Sequence of chain 1.G:
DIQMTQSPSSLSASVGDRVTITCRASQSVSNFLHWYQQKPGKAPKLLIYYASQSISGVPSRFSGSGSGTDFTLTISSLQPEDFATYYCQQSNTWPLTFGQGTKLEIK

Binding-site contacts:
Ligand atom O3 contacts residue ARG65 of chain 1.F at 4.0 Å.
Ligand atom C3 contacts residue ASN317 of chain 1.B at 3.9 Å.
Ligand atom O7 contacts residue ASN317 of chain 1.B at 4.0 Å.
Ligand atom O6 contacts residue ARG65 of chain 1.F at 4.0 Å.
Ligand atom O3 contacts residue ASP62 of chain 1.F at 3.4 Å.
Ligand atom O7 contacts residue PHE316 of chain 1.B at 4.4 Å.
Ligand atom C8 contacts residue PHE312 of chain 1.B at 3.6 Å (hydrophobic).
Ligand atom O6 contacts residue ASP62 of chain 1.F at 2.7 Å (salt-bridge).
Ligand atom N2 contacts residue ASN317 of chain 1.B at 3.0 Å (h-bond).
Ligand atom C8 contacts residue GLY313 of chain 1.B at 3.6 Å.
Ligand atom C7 contacts residue GLY313 of chain 1.B at 4.3 Å.
Ligand atom C3 contacts residue ASP62 of chain 1.F at 4.4 Å.
Ligand atom C4 contacts residue ASN317 of chain 1.B at 4.2 Å.
Ligand atom C8 contacts residue ASP1 of chain 1.G at 4.5 Å.
Ligand atom C6 contacts residue ASP62 of chain 1.F at 3.5 Å.
Ligand atom C2 contacts residue ASN317 of chain 1.B at 2.5 Å.
Ligand atom O5 contacts residue ASP62 of chain 1.F at 4.2 Å.
Ligand atom C6 contacts residue ARG65 of chain 1.F at 3.8 Å.
Ligand atom C5 contacts residue ASN317 of chain 1.B at 3.7 Å.
Ligand atom C4 contacts residue ARG65 of chain 1.F at 4.2 Å.
Ligand atom N2 contacts residue GLY313 of chain 1.B at 4.2 Å.
Ligand atom C7 contacts residue ASN317 of chain 1.B at 3.7 Å.
Ligand atom O5 contacts residue ASN317 of chain 1.B at 2.4 Å (h-bond).
Ligand atom C1 contacts residue ASN317 of chain 1.B at 1.4 Å.

Sequence of chain 1.F:
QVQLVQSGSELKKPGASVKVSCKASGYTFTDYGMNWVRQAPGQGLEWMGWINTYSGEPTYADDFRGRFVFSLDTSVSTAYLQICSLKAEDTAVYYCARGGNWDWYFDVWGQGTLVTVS

Sequence of chain 1.B:
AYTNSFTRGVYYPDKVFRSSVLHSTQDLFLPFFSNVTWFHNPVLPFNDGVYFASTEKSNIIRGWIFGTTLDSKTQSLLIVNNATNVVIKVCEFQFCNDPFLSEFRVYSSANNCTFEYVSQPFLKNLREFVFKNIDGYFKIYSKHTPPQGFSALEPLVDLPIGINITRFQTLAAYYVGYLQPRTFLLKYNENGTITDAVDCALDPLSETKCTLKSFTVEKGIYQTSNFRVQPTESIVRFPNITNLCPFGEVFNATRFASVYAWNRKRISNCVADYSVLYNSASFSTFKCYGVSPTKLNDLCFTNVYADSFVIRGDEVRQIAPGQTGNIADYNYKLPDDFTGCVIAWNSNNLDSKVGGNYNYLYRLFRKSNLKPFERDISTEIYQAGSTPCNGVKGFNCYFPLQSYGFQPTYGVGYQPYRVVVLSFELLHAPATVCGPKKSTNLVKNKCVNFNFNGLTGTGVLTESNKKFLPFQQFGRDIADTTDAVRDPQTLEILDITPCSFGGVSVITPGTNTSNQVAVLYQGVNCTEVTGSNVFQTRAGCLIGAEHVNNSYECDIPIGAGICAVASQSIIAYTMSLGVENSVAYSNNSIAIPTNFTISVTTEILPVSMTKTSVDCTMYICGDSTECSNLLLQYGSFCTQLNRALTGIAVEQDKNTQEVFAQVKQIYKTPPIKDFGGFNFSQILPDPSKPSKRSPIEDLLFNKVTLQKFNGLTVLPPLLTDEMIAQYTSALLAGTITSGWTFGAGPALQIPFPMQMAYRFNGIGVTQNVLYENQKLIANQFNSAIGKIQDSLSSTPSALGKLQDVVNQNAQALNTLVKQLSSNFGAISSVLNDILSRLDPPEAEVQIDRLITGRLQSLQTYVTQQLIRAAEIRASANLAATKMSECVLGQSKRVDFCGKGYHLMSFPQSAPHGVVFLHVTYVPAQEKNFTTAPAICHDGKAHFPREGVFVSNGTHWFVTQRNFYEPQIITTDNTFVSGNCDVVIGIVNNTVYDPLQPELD

The protein below binds the small molecule below.
Small molecule (SMILES): CC(=O)N[C@H]1[C@H](O[C@H]2[C@H](O)[C@@H](NC(C)=O)CO[C@@H]2CO)O[C@H](CO)[C@@H](O[C@@H]2O[C@H](CO)[C@@H](O)[C@H](O)[C@@H]2O)[C@@H]1O